Sequence of chain 1.A:
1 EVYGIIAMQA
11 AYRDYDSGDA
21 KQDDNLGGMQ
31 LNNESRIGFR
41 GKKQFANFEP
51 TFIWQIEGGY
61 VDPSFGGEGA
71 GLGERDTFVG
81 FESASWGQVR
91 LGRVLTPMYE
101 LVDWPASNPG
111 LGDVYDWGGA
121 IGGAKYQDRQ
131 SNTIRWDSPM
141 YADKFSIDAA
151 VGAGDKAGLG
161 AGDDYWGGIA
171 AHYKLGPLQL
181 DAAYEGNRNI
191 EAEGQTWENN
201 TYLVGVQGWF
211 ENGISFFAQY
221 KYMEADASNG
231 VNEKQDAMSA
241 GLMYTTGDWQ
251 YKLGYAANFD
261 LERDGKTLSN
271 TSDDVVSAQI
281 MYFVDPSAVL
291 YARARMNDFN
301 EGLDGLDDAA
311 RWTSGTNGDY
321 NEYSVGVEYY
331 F

Binding-site contacts:
Ligand atom C3 contacts residue TYR60 of chain 1.A at 3.9 Å (hydrophobic).
Ligand atom C8 contacts residue ARG36 of chain 1.A at 3.2 Å.
Ligand atom O3 contacts residue ASP103 of chain 1.A at 3.8 Å.
Ligand atom O7 contacts residue ARG293 of chain 1.A at 3.2 Å (salt-bridge).
Ligand atom O3 contacts residue GLU328 of chain 1.A at 3.3 Å (salt-bridge).
Ligand atom C7 contacts residue ARG75 of chain 1.A at 3.9 Å.
Ligand atom C8 contacts residue MET281 of chain 1.A at 3.1 Å (hydrophobic).
Ligand atom O6 contacts residue TRP104 of chain 1.A at 4.0 Å.
Ligand atom C1 contacts residue ASN108 of chain 1.A at 4.2 Å.
Ligand atom C3 contacts residue GLU328 of chain 1.A at 3.6 Å.
Ligand atom O3 contacts residue TYR60 of chain 1.A at 3.4 Å (h-bond).
Ligand atom C2 contacts residue TYR60 of chain 1.A at 3.9 Å (hydrophobic).
Ligand atom O6 contacts residue ARG293 of chain 1.A at 3.5 Å (salt-bridge).
Ligand atom C4 contacts residue TYR60 of chain 1.A at 3.9 Å (hydrophobic).
Ligand atom O7 contacts residue ASP103 of chain 1.A at 3.5 Å (salt-bridge).
Ligand atom O7 contacts residue GLN279 of chain 1.A at 3.6 Å (h-bond).
Ligand atom N2 contacts residue GLU328 of chain 1.A at 3.7 Å.
Ligand atom O7 contacts residue ASN108 of chain 1.A at 2.9 Å (h-bond).
Ligand atom O7 contacts residue MET281 of chain 1.A at 3.9 Å.
Ligand atom O3 contacts residue ASN108 of chain 1.A at 3.9 Å.
Ligand atom C2 contacts residue ASP103 of chain 1.A at 4.2 Å.
Ligand atom C3 contacts residue ASN108 of chain 1.A at 4.0 Å.
Ligand atom C1 contacts residue TRP104 of chain 1.A at 3.6 Å (hydrophobic).
Ligand atom C8 contacts residue ARG75 of chain 1.A at 3.5 Å.
Ligand atom O5 contacts residue TYR330 of chain 1.A at 3.9 Å.
Ligand atom C6 contacts residue GLU34 of chain 1.A at 3.9 Å.
Ligand atom C7 contacts residue ASN108 of chain 1.A at 3.8 Å.
Ligand atom O5 contacts residue GLU34 of chain 1.A at 4.2 Å.
Ligand atom C8 contacts residue VAL289 of chain 1.A at 4.2 Å (hydrophobic).
Ligand atom C7 contacts residue ARG293 of chain 1.A at 3.9 Å.
Ligand atom N2 contacts residue ASP103 of chain 1.A at 3.3 Å (salt-bridge).
Ligand atom C8 contacts residue TYR291 of chain 1.A at 3.4 Å (hydrophobic).
Ligand atom C2 contacts residue ASN108 of chain 1.A at 3.4 Å.
Ligand atom C7 contacts residue ASP103 of chain 1.A at 3.8 Å.
Ligand atom O7 contacts residue ARG75 of chain 1.A at 4.0 Å.
Ligand atom C6 contacts residue TRP104 of chain 1.A at 3.3 Å (hydrophobic).
Ligand atom N2 contacts residue ASN108 of chain 1.A at 4.0 Å.
Ligand atom C8 contacts residue ARG293 of chain 1.A at 4.2 Å.
Ligand atom C7 contacts residue MET281 of chain 1.A at 3.8 Å (hydrophobic).
Ligand atom C3 contacts residue ASP103 of chain 1.A at 3.7 Å.

A small-molecule ligand and the protein it binds are described below.
Small molecule (SMILES): CC(=O)N[C@H]1[C@H](O[C@H]2[C@H](O)[C@@H](NC(C)=O)CO[C@@H]2CO)O[C@H](CO)[C@@H](O)[C@@H]1O